Binding-site contacts:
Ligand atom O5 contacts residue ASN18 of chain 1.F at 2.3 Å (h-bond).
Ligand atom C3 contacts residue ASN18 of chain 1.F at 3.8 Å.
Ligand atom C6 contacts residue ALA248 of chain 1.F at 3.7 Å (hydrophobic).
Ligand atom O7 contacts residue ASN18 of chain 1.F at 3.5 Å (h-bond).
Ligand atom O7 contacts residue MET245 of chain 1.F at 3.4 Å.
Ligand atom C1 contacts residue ASN18 of chain 1.F at 1.4 Å.
Ligand atom O6 contacts residue ALA248 of chain 1.F at 3.6 Å.
Ligand atom O5 contacts residue LEU21 of chain 1.F at 4.0 Å.
Ligand atom C1 contacts residue LEU21 of chain 1.F at 4.4 Å (hydrophobic).
Ligand atom C4 contacts residue ASN18 of chain 1.F at 4.2 Å.
Ligand atom C5 contacts residue ASN18 of chain 1.F at 3.6 Å.
Ligand atom O7 contacts residue GLU244 of chain 1.F at 4.4 Å.
Ligand atom C7 contacts residue MET245 of chain 1.F at 4.3 Å (hydrophobic).
Ligand atom C7 contacts residue ASN18 of chain 1.F at 3.4 Å.
Ligand atom N2 contacts residue ASN18 of chain 1.F at 3.0 Å (h-bond).
Ligand atom C2 contacts residue ASN18 of chain 1.F at 2.4 Å.
Ligand atom C6 contacts residue MET245 of chain 1.F at 4.4 Å (hydrophobic).
Ligand atom C8 contacts residue GLU244 of chain 1.F at 3.9 Å.

A small-molecule ligand and the protein it binds are described below.
Small molecule (SMILES): CC(=O)N[C@H]1[C@H](O[C@H]2[C@H](O)[C@@H](NC(C)=O)CO[C@@H]2CO)O[C@H](CO)[C@@H](O)[C@@H]1O

Sequence of chain 1.F:
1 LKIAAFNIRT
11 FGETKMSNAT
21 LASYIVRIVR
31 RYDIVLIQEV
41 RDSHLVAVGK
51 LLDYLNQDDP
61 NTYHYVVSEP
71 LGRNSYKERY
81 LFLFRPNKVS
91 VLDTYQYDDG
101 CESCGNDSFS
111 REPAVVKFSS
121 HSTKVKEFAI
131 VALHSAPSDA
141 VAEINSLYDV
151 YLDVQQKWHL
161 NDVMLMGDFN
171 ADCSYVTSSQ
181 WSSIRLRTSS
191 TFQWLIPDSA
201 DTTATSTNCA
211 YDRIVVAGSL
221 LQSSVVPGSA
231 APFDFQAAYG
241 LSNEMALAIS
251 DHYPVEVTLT